Sequence of chain 1.A:
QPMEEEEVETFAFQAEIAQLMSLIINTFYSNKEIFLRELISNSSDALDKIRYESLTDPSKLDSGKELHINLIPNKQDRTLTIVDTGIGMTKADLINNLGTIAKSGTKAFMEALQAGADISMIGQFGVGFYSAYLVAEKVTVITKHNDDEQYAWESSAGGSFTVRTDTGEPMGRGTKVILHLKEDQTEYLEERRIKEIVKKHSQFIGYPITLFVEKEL

The protein below binds the small molecule below.
Small molecule (SMILES): O=C(c1c(O)cc(O)cc1O)n1cccc1

Binding-site contacts:
Ligand atom C11 contacts residue LYS51 of chain 1.A at 3.3 Å.
Ligand atom C7 contacts residue ALA48 of chain 1.A at 3.9 Å (hydrophobic).
Ligand atom C3 contacts residue ASN44 of chain 1.A at 4.2 Å.
Ligand atom C7 contacts residue ILE89 of chain 1.A at 3.5 Å (hydrophobic).
Ligand atom N1 contacts residue ALA48 of chain 1.A at 3.6 Å.
Ligand atom C10 contacts residue ALA48 of chain 1.A at 4.3 Å (hydrophobic).
Ligand atom C10 contacts residue ILE89 of chain 1.A at 3.6 Å (hydrophobic).
Ligand atom O3 contacts residue MET91 of chain 1.A at 3.6 Å.
Ligand atom O2 contacts residue ALA48 of chain 1.A at 3.4 Å.
Ligand atom O1 contacts residue MET91 of chain 1.A at 3.5 Å.
Ligand atom O4 contacts residue PHE131 of chain 1.A at 4.2 Å.
Ligand atom O4 contacts residue VAL179 of chain 1.A at 3.7 Å.
Ligand atom C2 contacts residue ALA48 of chain 1.A at 3.9 Å (hydrophobic).
Ligand atom C1 contacts residue THR177 of chain 1.A at 4.1 Å.
Ligand atom C7 contacts residue MET91 of chain 1.A at 4.1 Å (hydrophobic).
Ligand atom O2 contacts residue ASP86 of chain 1.A at 2.6 Å (salt-bridge).
Ligand atom C7 contacts residue GLY90 of chain 1.A at 3.5 Å.
Ligand atom C11 contacts residue ALA48 of chain 1.A at 4.2 Å (hydrophobic).
Ligand atom C8 contacts residue ALA48 of chain 1.A at 3.8 Å (hydrophobic).
Ligand atom C10 contacts residue LYS51 of chain 1.A at 3.6 Å.
Ligand atom O1 contacts residue GLY90 of chain 1.A at 3.8 Å.
Ligand atom C3 contacts residue ALA48 of chain 1.A at 4.1 Å (hydrophobic).
Ligand atom O4 contacts residue ASN44 of chain 1.A at 3.3 Å.
Ligand atom C6 contacts residue ASN44 of chain 1.A at 3.8 Å.
Ligand atom C4 contacts residue MET91 of chain 1.A at 4.0 Å (hydrophobic).
Ligand atom C5 contacts residue ASP86 of chain 1.A at 3.5 Å.
Ligand atom C9 contacts residue ASN44 of chain 1.A at 3.4 Å.
Ligand atom C3 contacts residue ASP86 of chain 1.A at 3.5 Å.
Ligand atom O4 contacts residue LEU41 of chain 1.A at 3.7 Å.
Ligand atom O2 contacts residue SER45 of chain 1.A at 4.1 Å.
Ligand atom C2 contacts residue THR177 of chain 1.A at 3.8 Å.
Ligand atom C1 contacts residue MET91 of chain 1.A at 4.2 Å (hydrophobic).
Ligand atom O1 contacts residue THR177 of chain 1.A at 2.8 Å (h-bond).
Ligand atom C5 contacts residue THR177 of chain 1.A at 4.0 Å.
Ligand atom C5 contacts residue SER45 of chain 1.A at 4.0 Å.
Ligand atom O2 contacts residue THR177 of chain 1.A at 3.4 Å.
Ligand atom C2 contacts residue MET91 of chain 1.A at 4.0 Å (hydrophobic).
Ligand atom C9 contacts residue VAL179 of chain 1.A at 4.2 Å (hydrophobic).
Ligand atom C3 contacts residue THR177 of chain 1.A at 3.8 Å.
Ligand atom C5 contacts residue ASN44 of chain 1.A at 3.9 Å.